Sequence of chain 1.A:
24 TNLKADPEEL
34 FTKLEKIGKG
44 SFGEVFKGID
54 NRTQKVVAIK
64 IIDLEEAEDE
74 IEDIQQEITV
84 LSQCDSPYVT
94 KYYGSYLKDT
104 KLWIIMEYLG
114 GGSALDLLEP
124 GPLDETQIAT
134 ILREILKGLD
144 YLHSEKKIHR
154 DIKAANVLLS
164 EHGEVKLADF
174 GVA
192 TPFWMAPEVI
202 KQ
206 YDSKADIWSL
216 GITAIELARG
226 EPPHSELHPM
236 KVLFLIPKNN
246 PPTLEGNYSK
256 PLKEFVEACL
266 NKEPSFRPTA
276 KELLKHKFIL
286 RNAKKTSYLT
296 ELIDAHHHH

Binding-site contacts:
Ligand atom CL1 contacts residue ALA61 of chain 1.A at 3.6 Å.
Ligand atom CBC contacts residue LYS63 of chain 1.A at 3.5 Å.
Ligand atom CAW contacts residue ALA158 of chain 1.A at 3.2 Å (hydrophobic).
Ligand atom CAM contacts residue LEU112 of chain 1.A at 3.6 Å (hydrophobic).
Ligand atom CBA contacts residue ASP172 of chain 1.A at 3.6 Å.
Ligand atom CAG contacts residue TYR111 of chain 1.A at 3.4 Å (hydrophobic).
Ligand atom CAJ contacts residue ASP119 of chain 1.A at 3.6 Å.
Ligand atom CAW contacts residue ASP172 of chain 1.A at 3.5 Å.
Ligand atom CBD contacts residue LYS63 of chain 1.A at 3.6 Å.
Ligand atom C5 contacts residue ALA61 of chain 1.A at 3.6 Å (hydrophobic).
Ligand atom CBG contacts residue LEU84 of chain 1.A at 3.4 Å (hydrophobic).
Ligand atom CBB contacts residue ASP172 of chain 1.A at 3.7 Å.
Ligand atom NAD contacts residue ASP172 of chain 1.A at 2.9 Å (salt-bridge).
Ligand atom CAJ contacts residue GLY115 of chain 1.A at 3.6 Å.
Ligand atom CAX contacts residue LYS42 of chain 1.A at 3.2 Å.
Ligand atom CBJ contacts residue GLU80 of chain 1.A at 3.4 Å.
Ligand atom CBF contacts residue LYS63 of chain 1.A at 3.7 Å.
Ligand atom CBK contacts residue PHE45 of chain 1.A at 3.5 Å (hydrophobic).
Ligand atom CBD contacts residue MET109 of chain 1.A at 3.4 Å (hydrophobic).
Ligand atom CAI contacts residue GLY115 of chain 1.A at 3.7 Å.
Ligand atom CBE contacts residue MET109 of chain 1.A at 3.3 Å (hydrophobic).
Ligand atom CL1 contacts residue MET109 of chain 1.A at 3.3 Å.
Ligand atom OBO contacts residue LYS42 of chain 1.A at 3.0 Å (salt-bridge).
Ligand atom CBK contacts residue GLU80 of chain 1.A at 3.5 Å.
Ligand atom C6 contacts residue GLU110 of chain 1.A at 3.2 Å.
Ligand atom NAA contacts residue LEU112 of chain 1.A at 2.9 Å (h-bond).
Ligand atom NAF contacts residue LYS63 of chain 1.A at 2.9 Å (salt-bridge).
Ligand atom CBI contacts residue ILE107 of chain 1.A at 3.7 Å (hydrophobic).
Ligand atom CAV contacts residue ALA158 of chain 1.A at 3.5 Å (hydrophobic).
Ligand atom NAD contacts residue ASN159 of chain 1.A at 3.0 Å (h-bond).
Ligand atom NAD contacts residue ALA158 of chain 1.A at 2.9 Å (h-bond).
Ligand atom OBL contacts residue LEU112 of chain 1.A at 3.4 Å (h-bond).
Ligand atom N1 contacts residue LEU112 of chain 1.A at 3.1 Å (h-bond).
Ligand atom CBI contacts residue GLU80 of chain 1.A at 3.6 Å.
Ligand atom OBM contacts residue VAL48 of chain 1.A at 3.2 Å.
Ligand atom CAK contacts residue GLY41 of chain 1.A at 3.7 Å.
Ligand atom CBH contacts residue ILE81 of chain 1.A at 3.6 Å (hydrophobic).
Ligand atom C6 contacts residue ALA61 of chain 1.A at 3.5 Å (hydrophobic).
Ligand atom CAV contacts residue ASP172 of chain 1.A at 3.4 Å.
Ligand atom CAG contacts residue GLY113 of chain 1.A at 3.6 Å.

The protein below binds the small molecule below.
Small molecule (SMILES): COc1ccccc1Nc1ncc2cc(-c3ccc(-c4cccc(C)n4)cc3Cl)c(=O)n(CC3OCC(N)CO3)c2n1